Binding-site contacts:
Ligand atom CAD contacts residue MET17 of chain 1.B at 3.6 Å (hydrophobic).
Ligand atom CAL contacts residue GLU21 of chain 1.B at 4.0 Å.
Ligand atom CAB contacts residue GLU21 of chain 1.B at 4.4 Å.
Ligand atom CAL contacts residue LYS61 of chain 1.B at 4.5 Å.
Ligand atom CAL contacts residue LEU20 of chain 1.B at 3.9 Å (hydrophobic).
Ligand atom CAE contacts residue MET17 of chain 1.B at 3.8 Å (hydrophobic).
Ligand atom OAS contacts residue ARG13 of chain 1.B at 2.8 Å (salt-bridge).
Ligand atom CAO contacts residue LYS61 of chain 1.B at 3.5 Å.
Ligand atom OAN contacts residue LYS61 of chain 1.B at 3.6 Å.
Ligand atom CAK contacts residue TYR24 of chain 1.B at 4.0 Å (hydrophobic).
Ligand atom CAB contacts residue MET17 of chain 1.B at 3.9 Å (hydrophobic).
Ligand atom OAN contacts residue TYR24 of chain 1.B at 4.0 Å.
Ligand atom NAM contacts residue LYS61 of chain 1.B at 3.6 Å.
Ligand atom OAR contacts residue ARG13 of chain 1.B at 4.0 Å.
Ligand atom CAF contacts residue ARG13 of chain 1.B at 4.3 Å.
Ligand atom CAH contacts residue LYS61 of chain 1.B at 4.2 Å.
Ligand atom CAD contacts residue GLU21 of chain 1.B at 4.3 Å.
Ligand atom CAK contacts residue LYS61 of chain 1.B at 3.7 Å.
Ligand atom OAC contacts residue MET17 of chain 1.B at 3.7 Å.
Ligand atom CAH contacts residue MET17 of chain 1.B at 4.3 Å (hydrophobic).
Ligand atom CAJ contacts residue LYS61 of chain 1.B at 3.6 Å.
Ligand atom CAI contacts residue MET17 of chain 1.B at 4.0 Å (hydrophobic).
Ligand atom NAM contacts residue TYR24 of chain 1.B at 3.4 Å.
Ligand atom CAA contacts residue GLU21 of chain 1.B at 3.5 Å.
Ligand atom CAG contacts residue LYS61 of chain 1.B at 4.0 Å.
Ligand atom CAF contacts residue MET17 of chain 1.B at 4.4 Å (hydrophobic).
Ligand atom CAL contacts residue MET17 of chain 1.B at 3.8 Å (hydrophobic).
Ligand atom CAQ contacts residue ARG13 of chain 1.B at 3.5 Å.
Ligand atom CAA contacts residue PRO18 of chain 1.B at 4.0 Å (hydrophobic).
Ligand atom OAC contacts residue GLU21 of chain 1.B at 3.4 Å.
Ligand atom CAL contacts residue TYR24 of chain 1.B at 3.5 Å (hydrophobic).
Ligand atom CAP contacts residue LYS61 of chain 1.B at 4.1 Å.
Ligand atom CAI contacts residue GLU21 of chain 1.B at 4.1 Å.

The small molecule below binds the protein below.
Small molecule (SMILES): CCOc1cc(C(=O)O)cc(-c2c(C)noc2C)c1

Sequence of chain 1.B:
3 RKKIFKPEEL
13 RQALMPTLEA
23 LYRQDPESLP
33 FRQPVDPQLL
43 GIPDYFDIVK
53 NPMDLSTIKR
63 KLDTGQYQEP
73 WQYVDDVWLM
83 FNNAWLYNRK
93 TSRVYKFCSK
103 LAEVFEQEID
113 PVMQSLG